Binding-site contacts:
Ligand atom O4 contacts residue PHE132 of chain 2.B at 3.3 Å.
Ligand atom C5 contacts residue SER167 of chain 2.B at 3.9 Å.
Ligand atom C1 contacts residue THR110 of chain 2.B at 3.4 Å.
Ligand atom C3 contacts residue THR26 of chain 2.B at 3.9 Å.
Ligand atom C5 contacts residue ASN28 of chain 2.B at 3.8 Å.
Ligand atom O1 contacts residue ALA166 of chain 2.B at 3.7 Å.
Ligand atom O3 contacts residue ASP6 of chain 2.B at 2.7 Å (salt-bridge).
Ligand atom O3 contacts residue THR26 of chain 2.B at 3.7 Å.
Ligand atom O5 contacts residue SER167 of chain 2.B at 2.9 Å (h-bond).
Ligand atom O1P contacts residue SER167 of chain 2.B at 3.8 Å.
Ligand atom O1 contacts residue THR26 of chain 2.B at 3.8 Å.
Ligand atom C5 contacts residue ASP6 of chain 2.B at 3.2 Å.
Ligand atom C4 contacts residue LYS86 of chain 2.B at 3.4 Å.
Ligand atom O1 contacts residue SER130 of chain 2.B at 3.0 Å (h-bond).
Ligand atom O3 contacts residue ASN28 of chain 2.B at 3.3 Å (h-bond).
Ligand atom O6 contacts residue SER167 of chain 2.B at 3.4 Å.
Ligand atom O2P contacts residue ARG135 of chain 2.B at 2.8 Å (salt-bridge).
Ligand atom O3 contacts residue THR27 of chain 2.B at 3.5 Å (h-bond).
Ligand atom C1 contacts residue LYS86 of chain 2.B at 2.4 Å.
Ligand atom C2 contacts residue LYS86 of chain 2.B at 1.3 Å.
Ligand atom O3P contacts residue SER167 of chain 2.B at 2.5 Å (h-bond).
Ligand atom O5 contacts residue ALA166 of chain 2.B at 3.4 Å.
Ligand atom C1 contacts residue SER130 of chain 2.B at 3.5 Å.
Ligand atom O3P contacts residue ARG169 of chain 2.B at 3.5 Å (salt-bridge).
Ligand atom O5 contacts residue ASP6 of chain 2.B at 2.6 Å (salt-bridge).
Ligand atom P contacts residue ARG135 of chain 2.B at 3.7 Å.
Ligand atom O4 contacts residue ASN28 of chain 2.B at 2.9 Å (h-bond).
Ligand atom C6 contacts residue SER167 of chain 2.B at 3.9 Å.
Ligand atom O1 contacts residue ASN108 of chain 2.B at 3.7 Å.
Ligand atom O1P contacts residue ARG169 of chain 2.B at 3.8 Å.
Ligand atom C6 contacts residue PHE132 of chain 2.B at 3.4 Å (hydrophobic).
Ligand atom O4 contacts residue LYS86 of chain 2.B at 3.4 Å (salt-bridge).
Ligand atom C3 contacts residue LYS86 of chain 2.B at 2.4 Å.
Ligand atom P contacts residue SER167 of chain 2.B at 3.5 Å.
Ligand atom C4 contacts residue PHE132 of chain 2.B at 3.5 Å (hydrophobic).
Ligand atom C3 contacts residue ASP6 of chain 2.B at 3.4 Å.
Ligand atom C4 contacts residue ASN28 of chain 2.B at 3.8 Å.
Ligand atom O3P contacts residue ARG135 of chain 2.B at 2.7 Å (salt-bridge).
Ligand atom O1 contacts residue LYS86 of chain 2.B at 3.1 Å (salt-bridge).
Ligand atom O3 contacts residue LYS86 of chain 2.B at 2.7 Å (salt-bridge).

This small molecule binds to this protein.
Small molecule (SMILES): O=C(CO)[C@@H](O)[C@H](O)[C@H](O)COP(=O)(O)O

Sequence of chain 2.C:
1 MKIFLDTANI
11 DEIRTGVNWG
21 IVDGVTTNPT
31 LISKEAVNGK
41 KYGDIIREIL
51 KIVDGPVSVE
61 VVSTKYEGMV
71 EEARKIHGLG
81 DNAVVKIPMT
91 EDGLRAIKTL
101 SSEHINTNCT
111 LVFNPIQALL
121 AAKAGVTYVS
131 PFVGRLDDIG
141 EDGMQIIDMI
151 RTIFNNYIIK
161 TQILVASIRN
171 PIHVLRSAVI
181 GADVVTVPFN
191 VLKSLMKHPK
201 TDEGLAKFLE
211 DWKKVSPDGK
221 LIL

Sequence of chain 2.B:
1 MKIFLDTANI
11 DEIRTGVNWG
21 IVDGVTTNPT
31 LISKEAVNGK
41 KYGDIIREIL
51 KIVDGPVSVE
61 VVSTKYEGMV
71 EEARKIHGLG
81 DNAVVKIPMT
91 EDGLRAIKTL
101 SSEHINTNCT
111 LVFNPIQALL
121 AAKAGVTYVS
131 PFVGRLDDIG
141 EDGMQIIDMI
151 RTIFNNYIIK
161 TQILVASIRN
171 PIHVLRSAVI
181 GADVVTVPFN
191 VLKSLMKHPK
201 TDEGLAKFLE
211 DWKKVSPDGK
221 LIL